Binding-site contacts:
Ligand atom C4 contacts residue U9A1 of chain 5.I at 0.9 Å.
Ligand atom O3 contacts residue U9A1 of chain 5.I at 1.5 Å (h-bond).
Ligand atom C2 contacts residue U9A1 of chain 4.I at 1.3 Å.
Ligand atom OBH contacts residue U972 of chain 4.I at 1.0 Å (h-bond).
Ligand atom SBB contacts residue U9A1 of chain 4.I at 1.2 Å.
Ligand atom C3 contacts residue U9A1 of chain 5.I at 1.3 Å.
Ligand atom O4 contacts residue U9A1 of chain 5.I at 0.7 Å.
Ligand atom OBA contacts residue U9A1 of chain 5.I at 1.0 Å (h-bond).
Ligand atom O2 contacts residue U9A1 of chain 4.I at 0.5 Å (h-bond).
Ligand atom OBC contacts residue U9A1 of chain 4.I at 0.1 Å (h-bond).
Ligand atom O5B contacts residue U972 of chain 4.I at 1.6 Å (h-bond).
Ligand atom C4 contacts residue U9A1 of chain 4.I at 0.7 Å.
Ligand atom C3 contacts residue U9A1 of chain 4.I at 0.4 Å.
Ligand atom OBI contacts residue U9A1 of chain 5.I at 0.9 Å (h-bond).
Ligand atom O5 contacts residue U9A1 of chain 5.I at 0.8 Å (h-bond).
Ligand atom O5 contacts residue U9A1 of chain 4.I at 1.7 Å (h-bond).
Ligand atom O1 contacts residue U9A1 of chain 4.I at 0.9 Å (h-bond).
Ligand atom O5B contacts residue U9A1 of chain 4.I at 1.5 Å (h-bond).
Ligand atom C1 contacts residue U972 of chain 5.I at 1.2 Å.
Ligand atom SAG contacts residue U972 of chain 5.I at 1.4 Å (h-bond).
Ligand atom C5 contacts residue U9A1 of chain 4.I at 1.6 Å.
Ligand atom SBB contacts residue U9A1 of chain 5.I at 1.1 Å (h-bond).
Ligand atom SBG contacts residue U972 of chain 4.I at 1.1 Å (h-bond).
Ligand atom OBI contacts residue U972 of chain 4.I at 1.6 Å (h-bond).
Ligand atom OBE contacts residue U9A1 of chain 5.I at 1.6 Å (h-bond).
Ligand atom SBG contacts residue U9A1 of chain 5.I at 0.3 Å.
Ligand atom C5 contacts residue U9A1 of chain 5.I at 0.4 Å.
Ligand atom OBH contacts residue U9A1 of chain 5.I at 1.4 Å (h-bond).
Ligand atom OBA contacts residue U9A1 of chain 4.I at 1.0 Å (h-bond).
Ligand atom N2 contacts residue U9A1 of chain 4.I at 1.4 Å (h-bond).
Ligand atom C2 contacts residue U9A1 of chain 4.I at 1.1 Å.
Ligand atom O5B contacts residue U9A1 of chain 5.I at 1.3 Å.
Ligand atom OAF contacts residue U972 of chain 5.I at 0.1 Å (h-bond).
Ligand atom C1 contacts residue U9A1 of chain 4.I at 0.3 Å.
Ligand atom C2 contacts residue U972 of chain 5.I at 1.2 Å.
Ligand atom O4 contacts residue U9A1 of chain 4.I at 1.3 Å.
Ligand atom O3 contacts residue U9A1 of chain 4.I at 0.8 Å (h-bond).
Ligand atom OBF contacts residue U9A1 of chain 5.I at 1.5 Å.
Ligand atom N2 contacts residue U972 of chain 5.I at 0.5 Å (h-bond).
Ligand atom O1 contacts residue U972 of chain 5.I at 1.0 Å (h-bond).

The protein below binds the small molecule below.
Small molecule (SMILES): O=C(O)[C@@H]1O[C@H](O[C@H]2[C@@H](OS(=O)(=O)O)O[C@@H](O)[C@H](NS(=O)(=O)O)[C@H]2O)[C@@H](OS(=O)(=O)O)[C@H](O)[C@@H]1O

Sequence of chain 5.B:
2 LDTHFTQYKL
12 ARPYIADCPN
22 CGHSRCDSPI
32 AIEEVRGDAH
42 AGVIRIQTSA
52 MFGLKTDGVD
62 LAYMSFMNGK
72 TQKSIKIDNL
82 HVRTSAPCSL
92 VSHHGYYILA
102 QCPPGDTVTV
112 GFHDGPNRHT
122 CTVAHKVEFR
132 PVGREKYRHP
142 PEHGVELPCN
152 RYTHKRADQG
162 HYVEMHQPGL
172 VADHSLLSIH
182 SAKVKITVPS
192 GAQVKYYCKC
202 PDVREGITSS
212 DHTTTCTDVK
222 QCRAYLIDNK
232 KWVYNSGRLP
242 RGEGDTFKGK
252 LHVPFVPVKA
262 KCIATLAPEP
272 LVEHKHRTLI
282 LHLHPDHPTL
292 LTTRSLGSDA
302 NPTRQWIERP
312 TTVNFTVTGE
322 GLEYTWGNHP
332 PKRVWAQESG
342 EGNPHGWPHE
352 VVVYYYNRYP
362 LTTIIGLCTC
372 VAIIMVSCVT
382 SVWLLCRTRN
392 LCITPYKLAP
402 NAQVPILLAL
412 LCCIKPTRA

Sequence of chain 1.B:
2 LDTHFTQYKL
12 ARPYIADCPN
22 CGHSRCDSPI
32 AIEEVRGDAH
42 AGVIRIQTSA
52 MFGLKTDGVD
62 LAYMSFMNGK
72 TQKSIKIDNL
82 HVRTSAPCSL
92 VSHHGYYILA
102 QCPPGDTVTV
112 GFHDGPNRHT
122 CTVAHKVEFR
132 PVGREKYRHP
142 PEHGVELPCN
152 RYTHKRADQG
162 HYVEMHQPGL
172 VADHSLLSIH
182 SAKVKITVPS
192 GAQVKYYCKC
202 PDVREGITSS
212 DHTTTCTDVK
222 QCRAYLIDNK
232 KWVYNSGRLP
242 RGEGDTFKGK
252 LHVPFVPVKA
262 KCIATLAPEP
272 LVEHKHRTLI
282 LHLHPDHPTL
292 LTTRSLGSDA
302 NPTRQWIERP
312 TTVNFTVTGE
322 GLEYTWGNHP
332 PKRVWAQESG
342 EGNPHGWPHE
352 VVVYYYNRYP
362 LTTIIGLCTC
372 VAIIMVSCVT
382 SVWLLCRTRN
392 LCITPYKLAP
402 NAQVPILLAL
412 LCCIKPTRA

Sequence of chain 4.B:
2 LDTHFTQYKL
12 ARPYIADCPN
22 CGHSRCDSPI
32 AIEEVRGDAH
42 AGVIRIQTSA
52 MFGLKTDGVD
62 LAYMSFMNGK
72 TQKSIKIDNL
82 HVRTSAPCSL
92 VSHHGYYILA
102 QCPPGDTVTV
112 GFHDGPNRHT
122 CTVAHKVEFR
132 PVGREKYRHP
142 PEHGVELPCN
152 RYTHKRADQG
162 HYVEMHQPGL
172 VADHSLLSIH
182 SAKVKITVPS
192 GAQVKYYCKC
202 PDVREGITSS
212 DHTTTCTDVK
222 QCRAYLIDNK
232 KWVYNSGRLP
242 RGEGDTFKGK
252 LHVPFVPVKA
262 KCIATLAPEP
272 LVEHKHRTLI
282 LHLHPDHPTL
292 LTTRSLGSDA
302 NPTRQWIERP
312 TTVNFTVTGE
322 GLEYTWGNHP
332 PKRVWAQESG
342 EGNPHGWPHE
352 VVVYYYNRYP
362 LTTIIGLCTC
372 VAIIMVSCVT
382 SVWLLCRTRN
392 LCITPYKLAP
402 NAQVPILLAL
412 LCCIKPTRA